Sequence of chain 1.F:
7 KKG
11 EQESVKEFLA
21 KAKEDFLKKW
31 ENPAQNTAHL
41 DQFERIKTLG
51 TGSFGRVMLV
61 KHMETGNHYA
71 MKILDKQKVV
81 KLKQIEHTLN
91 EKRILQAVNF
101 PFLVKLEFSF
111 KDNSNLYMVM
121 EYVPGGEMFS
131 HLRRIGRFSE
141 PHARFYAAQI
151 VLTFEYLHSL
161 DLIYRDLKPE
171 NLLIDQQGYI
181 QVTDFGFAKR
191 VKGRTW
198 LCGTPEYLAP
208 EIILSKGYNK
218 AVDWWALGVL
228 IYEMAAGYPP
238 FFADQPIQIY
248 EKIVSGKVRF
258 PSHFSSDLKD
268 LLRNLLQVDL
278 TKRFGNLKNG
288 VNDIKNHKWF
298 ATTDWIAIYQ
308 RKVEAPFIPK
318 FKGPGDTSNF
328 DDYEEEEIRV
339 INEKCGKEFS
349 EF

Binding-site contacts:
Ligand atom N2 contacts residue GLU121 of chain 1.F at 3.5 Å (salt-bridge).
Ligand atom C23 contacts residue ASP184 of chain 1.F at 3.4 Å.
Ligand atom C13 contacts residue ASP184 of chain 1.F at 3.5 Å.
Ligand atom C13 contacts residue THR183 of chain 1.F at 3.3 Å.
Ligand atom N3 contacts residue MET120 of chain 1.F at 3.7 Å.
Ligand atom O3 contacts residue GLU91 of chain 1.F at 2.7 Å (salt-bridge).
Ligand atom C20 contacts residue MET120 of chain 1.F at 3.6 Å (hydrophobic).
Ligand atom C12 contacts residue THR183 of chain 1.F at 3.4 Å.
Ligand atom C5 contacts residue ARG56 of chain 1.F at 3.5 Å.
Ligand atom O1 contacts residue ASP184 of chain 1.F at 3.4 Å (salt-bridge).
Ligand atom C20 contacts residue LEU95 of chain 1.F at 3.4 Å (hydrophobic).
Ligand atom C5 contacts residue GLY55 of chain 1.F at 3.7 Å.
Ligand atom C4 contacts residue LEU74 of chain 1.F at 3.5 Å (hydrophobic).
Ligand atom O3 contacts residue PHE185 of chain 1.F at 3.0 Å (h-bond).
Ligand atom O3 contacts residue ASP184 of chain 1.F at 3.7 Å.
Ligand atom C17 contacts residue THR183 of chain 1.F at 3.6 Å.
Ligand atom O2 contacts residue TYR122 of chain 1.F at 3.5 Å.
Ligand atom C22 contacts residue LEU49 of chain 1.F at 3.5 Å (hydrophobic).
Ligand atom C22 contacts residue VAL57 of chain 1.F at 3.7 Å (hydrophobic).
Ligand atom N4 contacts residue LYS72 of chain 1.F at 3.6 Å (salt-bridge).
Ligand atom C19 contacts residue VAL104 of chain 1.F at 3.2 Å (hydrophobic).
Ligand atom C7 contacts residue ASP184 of chain 1.F at 3.1 Å.
Ligand atom C3 contacts residue PHE54 of chain 1.F at 3.6 Å (hydrophobic).
Ligand atom N1 contacts residue PHE327 of chain 1.F at 3.5 Å.
Ligand atom C7 contacts residue LYS72 of chain 1.F at 3.3 Å.
Ligand atom C11 contacts residue VAL57 of chain 1.F at 3.7 Å (hydrophobic).
Ligand atom N6 contacts residue THR183 of chain 1.F at 3.0 Å (h-bond).
Ligand atom C8 contacts residue LEU173 of chain 1.F at 3.5 Å (hydrophobic).
Ligand atom C4 contacts residue GLY55 of chain 1.F at 3.4 Å.
Ligand atom N3 contacts residue LEU173 of chain 1.F at 3.7 Å.
Ligand atom N2 contacts residue VAL123 of chain 1.F at 3.2 Å (h-bond).
Ligand atom C17 contacts residue ASP184 of chain 1.F at 3.5 Å.
Ligand atom C4 contacts residue ARG56 of chain 1.F at 3.6 Å.
Ligand atom N7 contacts residue ASP184 of chain 1.F at 2.6 Å (salt-bridge).
Ligand atom C14 contacts residue THR183 of chain 1.F at 3.2 Å.
Ligand atom C18 contacts residue LEU95 of chain 1.F at 3.7 Å (hydrophobic).
Ligand atom O3 contacts residue LEU95 of chain 1.F at 3.2 Å.
Ligand atom C17 contacts residue MET120 of chain 1.F at 3.6 Å (hydrophobic).
Ligand atom N3 contacts residue GLU121 of chain 1.F at 3.2 Å (salt-bridge).
Ligand atom O2 contacts residue PHE327 of chain 1.F at 3.5 Å.

A protein and the small-molecule ligand that binds it are described below.
Small molecule (SMILES): CCn1c(-c2nonc2N)nc2c(C#CC(C)(C)O)nc(OC[C@H](N)Cc3ccccc3)cc21